Binding-site contacts:
Ligand atom C7 contacts residue ASN73 of chain 1.B at 3.5 Å.
Ligand atom C3 contacts residue ASN73 of chain 1.B at 3.8 Å.
Ligand atom N2 contacts residue ASN73 of chain 1.B at 2.9 Å (h-bond).
Ligand atom C1 contacts residue ASN73 of chain 1.B at 1.5 Å.
Ligand atom O5 contacts residue ASN73 of chain 1.B at 2.4 Å (h-bond).
Ligand atom C2 contacts residue ASN73 of chain 1.B at 2.5 Å.
Ligand atom C8 contacts residue ASN72 of chain 1.B at 3.8 Å.
Ligand atom O7 contacts residue ASN73 of chain 1.B at 3.6 Å.
Ligand atom C4 contacts residue ASN73 of chain 1.B at 4.2 Å.
Ligand atom C5 contacts residue ASN73 of chain 1.B at 3.7 Å.

The small molecule below binds the protein below.
Small molecule (SMILES): CC(=O)N[C@@H]1[C@@H](O)[C@H](O)[C@@H](CO)O[C@H]1O

Sequence of chain 1.B:
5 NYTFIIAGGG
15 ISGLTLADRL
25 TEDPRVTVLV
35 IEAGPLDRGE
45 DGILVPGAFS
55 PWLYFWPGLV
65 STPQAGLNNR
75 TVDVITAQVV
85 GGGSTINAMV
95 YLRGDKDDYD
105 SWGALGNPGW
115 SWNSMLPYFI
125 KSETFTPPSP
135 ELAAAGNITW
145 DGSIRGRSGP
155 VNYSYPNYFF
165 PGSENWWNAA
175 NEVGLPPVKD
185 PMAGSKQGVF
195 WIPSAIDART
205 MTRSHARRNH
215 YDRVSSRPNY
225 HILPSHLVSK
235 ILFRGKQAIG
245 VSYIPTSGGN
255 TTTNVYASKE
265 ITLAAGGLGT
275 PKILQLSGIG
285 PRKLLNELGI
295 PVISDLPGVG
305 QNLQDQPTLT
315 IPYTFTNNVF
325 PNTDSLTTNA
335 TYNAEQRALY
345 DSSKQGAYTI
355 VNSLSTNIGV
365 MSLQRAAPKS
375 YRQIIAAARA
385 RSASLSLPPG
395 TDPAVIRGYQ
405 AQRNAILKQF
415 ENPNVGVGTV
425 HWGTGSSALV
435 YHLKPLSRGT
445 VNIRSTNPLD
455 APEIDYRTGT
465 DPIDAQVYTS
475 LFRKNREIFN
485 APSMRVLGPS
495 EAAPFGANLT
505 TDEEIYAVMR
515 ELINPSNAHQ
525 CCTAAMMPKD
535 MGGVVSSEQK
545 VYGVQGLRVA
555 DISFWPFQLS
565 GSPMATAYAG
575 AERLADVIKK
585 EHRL